Sequence of chain 5.A:
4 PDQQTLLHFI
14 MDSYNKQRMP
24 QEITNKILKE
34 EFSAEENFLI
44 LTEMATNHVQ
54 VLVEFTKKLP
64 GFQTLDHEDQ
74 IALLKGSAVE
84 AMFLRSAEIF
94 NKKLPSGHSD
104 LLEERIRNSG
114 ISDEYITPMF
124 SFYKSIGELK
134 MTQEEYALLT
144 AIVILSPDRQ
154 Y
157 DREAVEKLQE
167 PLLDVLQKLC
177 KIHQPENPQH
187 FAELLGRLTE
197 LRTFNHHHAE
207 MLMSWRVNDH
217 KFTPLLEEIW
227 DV

Binding-site contacts:
Ligand atom O5 contacts residue TRP211 of chain 5.A at 3.2 Å.
Ligand atom C3 contacts residue PHE41 of chain 5.A at 3.5 Å (hydrophobic).
Ligand atom C27 contacts residue ARG88 of chain 5.A at 3.6 Å.
Ligand atom C34 contacts residue PHE86 of chain 5.A at 3.6 Å (hydrophobic).
Ligand atom C33 contacts residue MET122 of chain 5.A at 3.9 Å (hydrophobic).
Ligand atom C35 contacts residue PHE86 of chain 5.A at 3.4 Å (hydrophobic).
Ligand atom C20 contacts residue MET22 of chain 5.A at 3.7 Å (hydrophobic).
Ligand atom C23 contacts residue SER99 of chain 5.A at 3.6 Å.
Ligand atom C20 contacts residue ILE92 of chain 5.A at 3.5 Å (hydrophobic).
Ligand atom C34 contacts residue SER89 of chain 5.A at 3.8 Å.
Ligand atom C2 contacts residue THR45 of chain 5.A at 3.7 Å.
Ligand atom C18 contacts residue HIS51 of chain 5.A at 3.7 Å.
Ligand atom O28 contacts residue SER99 of chain 5.A at 2.8 Å (h-bond).
Ligand atom O5 contacts residue HIS204 of chain 5.A at 3.6 Å.
Ligand atom N21 contacts residue MET22 of chain 5.A at 3.3 Å.
Ligand atom C22 contacts residue MET22 of chain 5.A at 3.7 Å (hydrophobic).
Ligand atom C9 contacts residue LEU44 of chain 5.A at 3.5 Å (hydrophobic).
Ligand atom C33 contacts residue TYR126 of chain 5.A at 3.5 Å (hydrophobic).
Ligand atom C1 contacts residue THR45 of chain 5.A at 3.8 Å.
Ligand atom O28 contacts residue LEU97 of chain 5.A at 3.4 Å.
Ligand atom C2 contacts residue LEU44 of chain 5.A at 3.8 Å (hydrophobic).
Ligand atom C3 contacts residue THR45 of chain 5.A at 3.5 Å.
Ligand atom C12 contacts residue ALA48 of chain 5.A at 3.7 Å (hydrophobic).
Ligand atom CL37 contacts residue HIS204 of chain 5.A at 3.5 Å.
Ligand atom C23 contacts residue THR27 of chain 5.A at 3.3 Å.
Ligand atom C1 contacts residue TRP226 of chain 5.A at 3.7 Å (hydrophobic).
Ligand atom C27 contacts residue LEU97 of chain 5.A at 3.5 Å (hydrophobic).
Ligand atom O29 contacts residue ARG88 of chain 5.A at 2.9 Å (salt-bridge).
Ligand atom CL32 contacts residue ILE114 of chain 5.A at 3.8 Å.
Ligand atom N6 contacts residue TRP211 of chain 5.A at 3.6 Å.
Ligand atom C34 contacts residue TYR126 of chain 5.A at 3.4 Å (hydrophobic).
Ligand atom C24 contacts residue ILE92 of chain 5.A at 3.6 Å (hydrophobic).
Ligand atom C25 contacts residue ILE92 of chain 5.A at 3.3 Å (hydrophobic).
Ligand atom C3 contacts residue TRP211 of chain 5.A at 3.8 Å (hydrophobic).
Ligand atom C19 contacts residue HIS51 of chain 5.A at 3.8 Å.
Ligand atom CL37 contacts residue MET85 of chain 5.A at 3.6 Å.
Ligand atom C26 contacts residue ILE92 of chain 5.A at 3.6 Å (hydrophobic).
Ligand atom C24 contacts residue THR27 of chain 5.A at 3.8 Å.
Ligand atom C19 contacts residue ARG88 of chain 5.A at 3.6 Å.
Ligand atom N6 contacts residue HIS204 of chain 5.A at 3.0 Å (h-bond).

The small molecule below binds the protein below.
Small molecule (SMILES): CC(C)c1onc(-c2c(Cl)cccc2Cl)c1COc1ccc(-c2ccc3nc(C(=O)O)ccc3c2)cc1